Binding-site contacts:
Ligand atom C4 contacts residue GLN113 of chain 1.A at 3.8 Å.
Ligand atom C17 contacts residue GLN65 of chain 1.A at 3.8 Å.
Ligand atom C11 contacts residue HIS128 of chain 1.A at 4.0 Å.
Ligand atom N4 contacts residue ASN104 of chain 1.A at 2.8 Å (h-bond).
Ligand atom C14 contacts residue PHE115 of chain 1.A at 3.7 Å (hydrophobic).
Ligand atom C5 contacts residue GLN113 of chain 1.A at 3.6 Å.
Ligand atom N3 contacts residue GLN65 of chain 1.A at 2.9 Å (h-bond).
Ligand atom C13 contacts residue GLN65 of chain 1.A at 4.0 Å.
Ligand atom C15 contacts residue ALA103 of chain 1.A at 3.9 Å (hydrophobic).
Ligand atom C4 contacts residue GLY74 of chain 1.A at 3.9 Å.
Ligand atom O4 contacts residue HIS128 of chain 1.A at 3.1 Å.
Ligand atom O3 contacts residue ASN104 of chain 1.A at 3.6 Å (h-bond).
Ligand atom C11 contacts residue ALA103 of chain 1.A at 3.8 Å (hydrophobic).
Ligand atom C6 contacts residue ALA105 of chain 1.A at 3.9 Å (hydrophobic).
Ligand atom O4 contacts residue ASN104 of chain 1.A at 2.9 Å (h-bond).
Ligand atom C16 contacts residue GLN65 of chain 1.A at 3.7 Å.
Ligand atom C18 contacts residue ASN104 of chain 1.A at 3.7 Å.
Ligand atom C3 contacts residue GLY74 of chain 1.A at 3.6 Å.
Ligand atom C25 contacts residue PHE62 of chain 1.A at 3.8 Å (hydrophobic).
Ligand atom C25 contacts residue ILE59 of chain 1.A at 3.3 Å (hydrophobic).
Ligand atom C12 contacts residue ASN104 of chain 1.A at 3.7 Å.
Ligand atom C25 contacts residue ARG57 of chain 1.A at 4.0 Å.
Ligand atom O1 contacts residue GLN65 of chain 1.A at 3.4 Å (h-bond).
Ligand atom C15 contacts residue GLN65 of chain 1.A at 3.9 Å.
Ligand atom C20 contacts residue HIS128 of chain 1.A at 3.9 Å.
Ligand atom O6 contacts residue ARG57 of chain 1.A at 3.1 Å.
Ligand atom C15 contacts residue PHE115 of chain 1.A at 3.4 Å (hydrophobic).
Ligand atom O5 contacts residue PHE62 of chain 1.A at 3.5 Å.
Ligand atom C3 contacts residue GLN113 of chain 1.A at 3.6 Å.
Ligand atom C5 contacts residue ASN104 of chain 1.A at 4.0 Å.
Ligand atom C5 contacts residue ALA103 of chain 1.A at 3.7 Å (hydrophobic).
Ligand atom O6 contacts residue GLN65 of chain 1.A at 3.4 Å (h-bond).
Ligand atom O4 contacts residue ALA103 of chain 1.A at 3.2 Å.
Ligand atom C2 contacts residue ASN104 of chain 1.A at 3.6 Å.
Ligand atom O3 contacts residue ALA105 of chain 1.A at 3.4 Å.
Ligand atom N2 contacts residue GLN65 of chain 1.A at 3.6 Å.
Ligand atom C11 contacts residue ASN104 of chain 1.A at 4.0 Å.
Ligand atom C1 contacts residue ASN104 of chain 1.A at 3.7 Å.
Ligand atom O5 contacts residue MET63 of chain 1.A at 4.0 Å.
Ligand atom C13 contacts residue MET63 of chain 1.A at 3.8 Å (hydrophobic).

The small molecule below binds the protein below.
Small molecule (SMILES): CC(C)[C@H](NC(=O)OC(C)(C)C)C(=O)N[C@H]1Cc2cccc(c2)OCCCCOC(=O)[C@@H]2CCCN(N2)C1=O

Sequence of chain 1.A:
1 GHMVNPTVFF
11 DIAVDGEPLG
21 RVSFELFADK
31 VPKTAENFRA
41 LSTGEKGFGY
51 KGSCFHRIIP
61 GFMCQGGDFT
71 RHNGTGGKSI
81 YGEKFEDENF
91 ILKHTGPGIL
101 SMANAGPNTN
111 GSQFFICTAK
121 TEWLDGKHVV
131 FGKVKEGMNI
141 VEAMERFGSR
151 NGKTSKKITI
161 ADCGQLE